Binding-site contacts:
Ligand atom CB contacts residue ARG35 of chain 4.D at 3.5 Å.
Ligand atom CA contacts residue ARG29 of chain 4.D at 4.0 Å.
Ligand atom CG contacts residue LEU40 of chain 4.D at 4.4 Å (hydrophobic).
Ligand atom CG2 contacts residue PRO43 of chain 4.D at 3.9 Å (hydrophobic).
Ligand atom CB contacts residue LEU40 of chain 4.D at 4.1 Å (hydrophobic).
Ligand atom OE1 contacts residue ARG36 of chain 4.D at 3.8 Å.
Ligand atom CD1 contacts residue ARG35 of chain 4.D at 4.5 Å.
Ligand atom O contacts residue ARG29 of chain 4.D at 3.8 Å.
Ligand atom CG2 contacts residue LEU40 of chain 4.D at 4.2 Å (hydrophobic).
Ligand atom O contacts residue ARG35 of chain 4.D at 3.1 Å (salt-bridge).
Ligand atom CB contacts residue PRO43 of chain 4.D at 3.8 Å (hydrophobic).
Ligand atom CG1 contacts residue ARG35 of chain 4.D at 4.2 Å.
Ligand atom C contacts residue ASP243 of chain 4.D at 3.8 Å.
Ligand atom CA contacts residue PRO43 of chain 4.D at 4.4 Å (hydrophobic).
Ligand atom NE2 contacts residue ARG36 of chain 4.D at 3.9 Å.
Ligand atom CD1 contacts residue ARG29 of chain 4.D at 4.4 Å.
Ligand atom CA contacts residue ASP243 of chain 4.D at 3.3 Å.
Ligand atom OG contacts residue ARG29 of chain 4.D at 4.3 Å.
Ligand atom C contacts residue ARG36 of chain 4.D at 3.2 Å.
Ligand atom OG contacts residue ILE25 of chain 4.D at 4.0 Å.
Ligand atom CD1 contacts residue LEU32 of chain 4.D at 3.8 Å (hydrophobic).
Ligand atom N contacts residue ARG35 of chain 4.D at 4.1 Å.
Ligand atom CA contacts residue ARG35 of chain 4.D at 3.9 Å.
Ligand atom CD contacts residue ARG36 of chain 4.D at 4.1 Å.
Ligand atom N contacts residue ASP243 of chain 4.D at 3.2 Å (salt-bridge).
Ligand atom C contacts residue ARG35 of chain 4.D at 3.6 Å.
Ligand atom C contacts residue ARG35 of chain 4.D at 4.4 Å.
Ligand atom CA contacts residue ASP243 of chain 4.D at 4.4 Å.
Ligand atom O contacts residue ARG35 of chain 4.D at 3.4 Å (salt-bridge).
Ligand atom O contacts residue ASP243 of chain 4.D at 4.1 Å.
Ligand atom CB contacts residue ARG29 of chain 4.D at 4.1 Å.
Ligand atom N contacts residue PRO43 of chain 4.D at 4.4 Å.
Ligand atom CB contacts residue ARG35 of chain 4.D at 4.1 Å.
Ligand atom N contacts residue ASP243 of chain 4.D at 2.8 Å (salt-bridge).
Ligand atom O contacts residue ARG36 of chain 4.D at 3.6 Å (salt-bridge).
Ligand atom CB contacts residue ASP243 of chain 4.D at 4.3 Å.
Ligand atom CD1 contacts residue LEU40 of chain 4.D at 3.8 Å (hydrophobic).
Ligand atom C contacts residue ASP243 of chain 4.D at 3.9 Å.
Ligand atom CG2 contacts residue ASP243 of chain 4.D at 3.3 Å.
Ligand atom CA contacts residue ASP243 of chain 4.D at 4.3 Å.

Sequence of chain 4.D:
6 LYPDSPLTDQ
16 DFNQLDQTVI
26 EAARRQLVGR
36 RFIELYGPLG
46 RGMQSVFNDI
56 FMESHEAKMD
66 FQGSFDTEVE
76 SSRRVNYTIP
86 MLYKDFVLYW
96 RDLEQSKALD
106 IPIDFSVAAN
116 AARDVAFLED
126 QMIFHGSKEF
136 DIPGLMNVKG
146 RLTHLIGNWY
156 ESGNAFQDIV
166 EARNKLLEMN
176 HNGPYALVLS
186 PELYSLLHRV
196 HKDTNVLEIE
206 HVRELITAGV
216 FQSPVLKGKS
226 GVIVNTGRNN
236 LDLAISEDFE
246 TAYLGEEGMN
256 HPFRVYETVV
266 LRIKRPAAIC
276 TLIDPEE

This protein binds this small molecule.
Small molecule (SMILES): CC[C@H](C)[C@H](NC(=O)[C@H](CC(C)C)NC(=O)[C@H](CO)NC(=O)CNC(=O)[C@@H](NC(=O)[C@@H](N)[C@@H](C)O)C(C)C)C(=O)N[C@H](C=O)CCC(N)=O